Sequence of chain 31.A:
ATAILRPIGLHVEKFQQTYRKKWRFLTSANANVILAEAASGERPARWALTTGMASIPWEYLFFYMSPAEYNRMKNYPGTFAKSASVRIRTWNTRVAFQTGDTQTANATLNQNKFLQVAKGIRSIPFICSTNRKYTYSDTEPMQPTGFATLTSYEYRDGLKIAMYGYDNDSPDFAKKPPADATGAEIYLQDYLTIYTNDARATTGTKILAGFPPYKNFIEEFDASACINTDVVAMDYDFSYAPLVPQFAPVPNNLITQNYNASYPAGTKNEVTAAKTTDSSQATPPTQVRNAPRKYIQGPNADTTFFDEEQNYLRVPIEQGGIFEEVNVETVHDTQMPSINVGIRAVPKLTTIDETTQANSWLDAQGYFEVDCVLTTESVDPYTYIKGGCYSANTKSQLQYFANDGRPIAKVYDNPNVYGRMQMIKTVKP

Binding-site contacts:
Ligand atom C8 contacts residue DG3 of chain 31.C at 3.6 Å.
Ligand atom C4 contacts residue DG3 of chain 31.C at 3.5 Å.
Ligand atom N4 contacts residue GLU493 of chain 31.A at 2.6 Å (salt-bridge).
Ligand atom C2 contacts residue TYR404 of chain 31.A at 3.6 Å (hydrophobic).
Ligand atom C5 contacts residue VAL495 of chain 31.A at 3.0 Å (hydrophobic).
Ligand atom N4 contacts residue VAL495 of chain 31.A at 3.1 Å.
Ligand atom N4 contacts residue PHE487 of chain 31.A at 2.9 Å (h-bond).
Ligand atom C1' contacts residue SER403 of chain 31.A at 3.2 Å.
Ligand atom N2 contacts residue DG3 of chain 31.C at 3.5 Å (h-bond).
Ligand atom C6 contacts residue VAL495 of chain 31.A at 3.7 Å (hydrophobic).
Ligand atom N1 contacts residue TYR404 of chain 31.A at 3.6 Å.
Ligand atom C5' contacts residue SER403 of chain 31.A at 3.2 Å.
Ligand atom O6 contacts residue DG3 of chain 31.C at 3.5 Å.
Ligand atom C5 contacts residue DG3 of chain 31.C at 3.4 Å.
Ligand atom OP2 contacts residue HIS496 of chain 31.A at 2.9 Å (h-bond).
Ligand atom C6 contacts residue TYR404 of chain 31.A at 3.6 Å (hydrophobic).
Ligand atom O3' contacts residue SER403 of chain 31.A at 3.5 Å.
Ligand atom C4 contacts residue GLU493 of chain 31.A at 3.4 Å.
Ligand atom O5' contacts residue ASP401 of chain 31.A at 3.7 Å.
Ligand atom O4' contacts residue DG3 of chain 31.C at 3.2 Å (h-bond).
Ligand atom C6 contacts residue DG3 of chain 31.C at 3.5 Å.
Ligand atom C4 contacts residue PHE487 of chain 31.A at 3.7 Å (hydrophobic).
Ligand atom C4' contacts residue ASP401 of chain 31.A at 3.5 Å.
Ligand atom O3' contacts residue ASP401 of chain 31.A at 3.5 Å.
Ligand atom O4' contacts residue SER403 of chain 31.A at 3.3 Å (h-bond).
Ligand atom N3 contacts residue DG3 of chain 31.C at 3.4 Å.
Ligand atom C2' contacts residue THR494 of chain 31.A at 3.3 Å.
Ligand atom N9 contacts residue DG3 of chain 31.C at 3.6 Å.
Ligand atom O4' contacts residue ASP401 of chain 31.A at 3.2 Å (salt-bridge).
Ligand atom C1' contacts residue DG3 of chain 31.C at 3.7 Å.
Ligand atom N1 contacts residue DG3 of chain 31.C at 3.5 Å.
Ligand atom N3 contacts residue GLU493 of chain 31.A at 3.5 Å (salt-bridge).
Ligand atom C5' contacts residue PHE402 of chain 31.A at 3.4 Å (hydrophobic).
Ligand atom C2 contacts residue DG3 of chain 31.C at 3.4 Å.
Ligand atom N4 contacts residue GLU489 of chain 31.A at 3.7 Å.
Ligand atom C5' contacts residue ASP401 of chain 31.A at 3.5 Å.
Ligand atom O5' contacts residue SER403 of chain 31.A at 3.1 Å (h-bond).
Ligand atom O6 contacts residue DG4 of chain 31.C at 3.5 Å (h-bond).
Ligand atom O3' contacts residue HIS496 of chain 31.A at 3.7 Å.
Ligand atom C4 contacts residue VAL495 of chain 31.A at 3.1 Å (hydrophobic).

The protein below binds the small molecule below.
Small molecule (SMILES): N=c1ccn([C@H]2C[C@H](O[P](=O)(O)OC[C@H]3O[C@@H](n4cnc5c(=O)nc(N)[nH]c54)C[C@@H]3O[P](=O)(O)OC[C@H]3O[C@@H](n4cnc5c(N)ncnc54)C[C@@H]3O)[C@@H](COP(=O)=O)O2)c(=O)[nH]1